Binding-site contacts:
Ligand atom CB contacts residue LEU40 of chain 35.D at 4.1 Å (hydrophobic).
Ligand atom CG2 contacts residue ASP243 of chain 35.D at 3.3 Å.
Ligand atom CG2 contacts residue PRO43 of chain 35.D at 3.9 Å (hydrophobic).
Ligand atom OG contacts residue ARG29 of chain 35.D at 4.3 Å.
Ligand atom N contacts residue ASP243 of chain 35.D at 3.2 Å (salt-bridge).
Ligand atom O contacts residue ARG36 of chain 35.D at 3.6 Å (salt-bridge).
Ligand atom CA contacts residue ASP243 of chain 35.D at 4.3 Å.
Ligand atom CA contacts residue ARG35 of chain 35.D at 3.9 Å.
Ligand atom CA contacts residue ASP243 of chain 35.D at 4.4 Å.
Ligand atom CD contacts residue ARG36 of chain 35.D at 4.1 Å.
Ligand atom N contacts residue PRO43 of chain 35.D at 4.4 Å.
Ligand atom O contacts residue ARG29 of chain 35.D at 3.8 Å.
Ligand atom O contacts residue ARG35 of chain 35.D at 3.1 Å (salt-bridge).
Ligand atom N contacts residue ARG35 of chain 35.D at 4.1 Å.
Ligand atom CD1 contacts residue LEU40 of chain 35.D at 3.8 Å (hydrophobic).
Ligand atom CB contacts residue ASP243 of chain 35.D at 4.3 Å.
Ligand atom CB contacts residue ARG29 of chain 35.D at 4.1 Å.
Ligand atom CB contacts residue ARG35 of chain 35.D at 4.1 Å.
Ligand atom CA contacts residue PRO43 of chain 35.D at 4.4 Å (hydrophobic).
Ligand atom OE1 contacts residue ARG36 of chain 35.D at 3.8 Å.
Ligand atom CB contacts residue PRO43 of chain 35.D at 3.8 Å (hydrophobic).
Ligand atom C contacts residue ARG36 of chain 35.D at 3.2 Å.
Ligand atom CA contacts residue ASP243 of chain 35.D at 3.3 Å.
Ligand atom N contacts residue ASP243 of chain 35.D at 2.8 Å (salt-bridge).
Ligand atom CD1 contacts residue ARG35 of chain 35.D at 4.5 Å.
Ligand atom OG contacts residue ILE25 of chain 35.D at 4.0 Å.
Ligand atom CB contacts residue ARG35 of chain 35.D at 3.5 Å.
Ligand atom C contacts residue ARG35 of chain 35.D at 4.4 Å.
Ligand atom O contacts residue ASP243 of chain 35.D at 4.1 Å.
Ligand atom CG1 contacts residue ARG35 of chain 35.D at 4.2 Å.
Ligand atom NE2 contacts residue ARG36 of chain 35.D at 3.9 Å.
Ligand atom O contacts residue ARG35 of chain 35.D at 3.4 Å (salt-bridge).
Ligand atom C contacts residue ASP243 of chain 35.D at 3.8 Å.
Ligand atom CD1 contacts residue LEU32 of chain 35.D at 3.8 Å (hydrophobic).
Ligand atom CA contacts residue ARG29 of chain 35.D at 4.0 Å.
Ligand atom CG2 contacts residue LEU40 of chain 35.D at 4.2 Å (hydrophobic).
Ligand atom CD1 contacts residue ARG29 of chain 35.D at 4.4 Å.
Ligand atom C contacts residue ARG35 of chain 35.D at 3.6 Å.
Ligand atom CG contacts residue LEU40 of chain 35.D at 4.4 Å (hydrophobic).
Ligand atom C contacts residue ASP243 of chain 35.D at 3.9 Å.

Sequence of chain 35.D:
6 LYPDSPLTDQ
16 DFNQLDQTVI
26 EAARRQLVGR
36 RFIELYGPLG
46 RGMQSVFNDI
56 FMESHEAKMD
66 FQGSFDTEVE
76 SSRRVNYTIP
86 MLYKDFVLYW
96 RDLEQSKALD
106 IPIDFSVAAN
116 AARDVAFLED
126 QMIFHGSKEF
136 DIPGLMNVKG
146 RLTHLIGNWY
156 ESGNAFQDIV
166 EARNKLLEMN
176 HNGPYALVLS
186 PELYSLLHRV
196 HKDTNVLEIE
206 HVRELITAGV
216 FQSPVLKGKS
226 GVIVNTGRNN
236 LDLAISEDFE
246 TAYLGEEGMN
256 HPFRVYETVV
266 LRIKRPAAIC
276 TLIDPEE

A small-molecule ligand and the protein it binds are described below.
Small molecule (SMILES): CC[C@H](C)[C@H](NC(=O)[C@H](CC(C)C)NC(=O)[C@H](CO)NC(=O)CNC(=O)[C@@H](NC(=O)[C@@H](N)[C@@H](C)O)C(C)C)C(=O)N[C@H](C=O)CCC(N)=O